Binding-site contacts:
Ligand atom C4A contacts residue NAP1 of chain 1.T at 3.1 Å.
Ligand atom C11 contacts residue ILE84 of chain 1.D at 3.6 Å (hydrophobic).
Ligand atom C17 contacts residue NAP1 of chain 1.T at 3.4 Å.
Ligand atom N1 contacts residue NAP1 of chain 1.T at 3.5 Å (h-bond).
Ligand atom C4 contacts residue NAP1 of chain 1.T at 3.2 Å.
Ligand atom O20 contacts residue PRO85 of chain 1.D at 3.2 Å.
Ligand atom N1 contacts residue ASP48 of chain 1.D at 3.0 Å (salt-bridge).
Ligand atom C17 contacts residue ILE154 of chain 1.D at 3.7 Å (hydrophobic).
Ligand atom C3A contacts residue NAP1 of chain 1.T at 3.3 Å.
Ligand atom C16 contacts residue ILE84 of chain 1.D at 3.8 Å (hydrophobic).
Ligand atom N24 contacts residue ALA28 of chain 1.D at 3.7 Å.
Ligand atom C15 contacts residue PRO85 of chain 1.D at 3.9 Å (hydrophobic).
Ligand atom O19 contacts residue PHE88 of chain 1.D at 3.8 Å.
Ligand atom N24 contacts residue THR178 of chain 1.D at 3.8 Å.
Ligand atom N3 contacts residue VAL27 of chain 1.D at 3.7 Å.
Ligand atom C5 contacts residue NAP1 of chain 1.T at 3.8 Å.
Ligand atom C7 contacts residue MET49 of chain 1.D at 3.7 Å (hydrophobic).
Ligand atom N24 contacts residue VAL27 of chain 1.D at 3.4 Å.
Ligand atom N3 contacts residue NAP1 of chain 1.T at 3.4 Å (h-bond).
Ligand atom C8 contacts residue MET49 of chain 1.D at 3.7 Å (hydrophobic).
Ligand atom N3 contacts residue VAL26 of chain 1.D at 3.4 Å (h-bond).
Ligand atom C2 contacts residue NAP1 of chain 1.T at 3.5 Å.
Ligand atom C8 contacts residue ILE41 of chain 1.D at 3.9 Å (hydrophobic).
Ligand atom N25 contacts residue TYR160 of chain 1.D at 3.5 Å (h-bond).
Ligand atom N25 contacts residue VAL26 of chain 1.D at 3.4 Å (h-bond).
Ligand atom N25 contacts residue NAP1 of chain 1.T at 3.5 Å.
Ligand atom C21 contacts residue MET49 of chain 1.D at 3.8 Å (hydrophobic).
Ligand atom C2 contacts residue ALA28 of chain 1.D at 3.9 Å (hydrophobic).
Ligand atom C8 contacts residue ASP48 of chain 1.D at 3.5 Å.
Ligand atom C2 contacts residue PHE52 of chain 1.D at 3.8 Å (hydrophobic).
Ligand atom C3A contacts residue ASP48 of chain 1.D at 3.7 Å.
Ligand atom N10 contacts residue ILE84 of chain 1.D at 3.7 Å.
Ligand atom N3 contacts residue PHE52 of chain 1.D at 3.5 Å.
Ligand atom C7 contacts residue ILE41 of chain 1.D at 3.8 Å (hydrophobic).
Ligand atom N24 contacts residue ASP48 of chain 1.D at 3.1 Å (salt-bridge).
Ligand atom N24 contacts residue VAL26 of chain 1.D at 3.6 Å.
Ligand atom N25 contacts residue PHE52 of chain 1.D at 3.6 Å.
Ligand atom N25 contacts residue ILE154 of chain 1.D at 2.9 Å (h-bond).
Ligand atom C2 contacts residue ASP48 of chain 1.D at 3.8 Å.
Ligand atom C4 contacts residue PHE52 of chain 1.D at 3.5 Å (hydrophobic).

The protein below binds the small molecule below.
Small molecule (SMILES): COc1cc(NCc2ccc3[nH+]c(N)nc(N)c3c2C)cc(OC)c1OC

Sequence of chain 1.D:
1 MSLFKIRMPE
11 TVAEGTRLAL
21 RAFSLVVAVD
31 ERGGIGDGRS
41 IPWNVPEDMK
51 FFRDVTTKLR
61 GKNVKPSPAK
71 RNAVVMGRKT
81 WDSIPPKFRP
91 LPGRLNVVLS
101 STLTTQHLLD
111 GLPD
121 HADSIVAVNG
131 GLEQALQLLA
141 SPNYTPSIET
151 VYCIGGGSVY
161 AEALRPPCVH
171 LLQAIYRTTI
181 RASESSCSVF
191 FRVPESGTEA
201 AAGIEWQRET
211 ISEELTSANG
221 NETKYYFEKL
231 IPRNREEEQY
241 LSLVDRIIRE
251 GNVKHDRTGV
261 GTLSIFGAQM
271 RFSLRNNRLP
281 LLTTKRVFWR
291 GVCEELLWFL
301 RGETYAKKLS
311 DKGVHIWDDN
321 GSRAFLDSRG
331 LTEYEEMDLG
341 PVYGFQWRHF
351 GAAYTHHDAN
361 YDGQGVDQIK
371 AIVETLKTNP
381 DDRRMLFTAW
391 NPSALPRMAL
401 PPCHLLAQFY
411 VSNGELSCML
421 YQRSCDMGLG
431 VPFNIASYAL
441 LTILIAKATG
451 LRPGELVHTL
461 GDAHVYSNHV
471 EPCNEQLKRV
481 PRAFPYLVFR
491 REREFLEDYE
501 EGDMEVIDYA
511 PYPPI